Binding-site contacts:
Ligand atom N1 contacts residue TYR100 of chain 2.A at 3.9 Å.
Ligand atom O6 contacts residue ASP208 of chain 2.A at 2.7 Å (salt-bridge).
Ligand atom C7 contacts residue LEU99 of chain 2.A at 3.9 Å (hydrophobic).
Ligand atom C4 contacts residue ASN14 of chain 2.A at 3.8 Å.
Ligand atom C6 contacts residue TYR100 of chain 2.A at 3.8 Å (hydrophobic).
Ligand atom O6 contacts residue TYR100 of chain 2.A at 2.9 Å (h-bond).
Ligand atom O6 contacts residue ALA207 of chain 2.A at 3.0 Å.
Ligand atom C10 contacts residue LEU99 of chain 2.A at 3.6 Å (hydrophobic).
Ligand atom N1 contacts residue TYR12 of chain 2.A at 3.3 Å (h-bond).
Ligand atom C13 contacts residue LEU99 of chain 2.A at 3.8 Å (hydrophobic).
Ligand atom O4 contacts residue ASN14 of chain 2.A at 2.8 Å (h-bond).
Ligand atom O3 contacts residue GLY227 of chain 2.A at 3.7 Å.
Ligand atom O2 contacts residue GLY98 of chain 2.A at 3.5 Å.
Ligand atom O6 contacts residue GLY98 of chain 2.A at 3.4 Å (h-bond).
Ligand atom N1 contacts residue LEU99 of chain 2.A at 3.9 Å.
Ligand atom C6 contacts residue LEU99 of chain 2.A at 4.1 Å (hydrophobic).
Ligand atom C6 contacts residue ASP208 of chain 2.A at 3.2 Å.
Ligand atom O4 contacts residue ASP208 of chain 2.A at 2.4 Å (salt-bridge).
Ligand atom C6 contacts residue TYR12 of chain 2.A at 3.6 Å (hydrophobic).
Ligand atom O2 contacts residue LEU99 of chain 2.A at 3.6 Å.
Ligand atom O4 contacts residue TYR12 of chain 2.A at 3.6 Å.
Ligand atom O4 contacts residue ARG228 of chain 2.A at 3.1 Å.
Ligand atom C4 contacts residue ARG228 of chain 2.A at 3.8 Å.
Ligand atom C3 contacts residue ASN14 of chain 2.A at 4.0 Å.
Ligand atom O3 contacts residue ARG228 of chain 2.A at 2.9 Å (salt-bridge).
Ligand atom C8 contacts residue LEU99 of chain 2.A at 3.4 Å (hydrophobic).
Ligand atom C5 contacts residue ASP208 of chain 2.A at 3.7 Å.
Ligand atom C5 contacts residue LEU99 of chain 2.A at 4.0 Å (hydrophobic).
Ligand atom C1 contacts residue LEU99 of chain 2.A at 3.7 Å (hydrophobic).
Ligand atom C12 contacts residue LEU99 of chain 2.A at 3.5 Å (hydrophobic).
Ligand atom C6 contacts residue ALA207 of chain 2.A at 3.4 Å (hydrophobic).
Ligand atom O6 contacts residue LEU99 of chain 2.A at 3.3 Å (h-bond).
Ligand atom C14 contacts residue LEU99 of chain 2.A at 3.7 Å (hydrophobic).
Ligand atom C3 contacts residue ARG228 of chain 2.A at 3.9 Å.
Ligand atom C9 contacts residue LEU99 of chain 2.A at 3.3 Å (hydrophobic).
Ligand atom O3 contacts residue GLY226 of chain 2.A at 4.1 Å.
Ligand atom O5 contacts residue LEU99 of chain 2.A at 3.1 Å (h-bond).
Ligand atom C5 contacts residue TYR12 of chain 2.A at 3.9 Å (hydrophobic).
Ligand atom C11 contacts residue TYR12 of chain 2.A at 3.3 Å (hydrophobic).
Ligand atom C4 contacts residue ASP208 of chain 2.A at 3.1 Å.

Sequence of chain 2.A:
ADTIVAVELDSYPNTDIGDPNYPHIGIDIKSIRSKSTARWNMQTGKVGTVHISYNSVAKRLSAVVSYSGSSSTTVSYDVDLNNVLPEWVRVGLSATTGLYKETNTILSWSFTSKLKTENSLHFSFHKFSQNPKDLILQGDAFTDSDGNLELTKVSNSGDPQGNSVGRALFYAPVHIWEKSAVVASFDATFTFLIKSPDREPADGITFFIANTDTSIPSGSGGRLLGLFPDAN

A protein and the small-molecule ligand that binds it are described below.
Small molecule (SMILES): OC[C@H]1O[C@H](Oc2c[nH]c3ccc(Br)c(Cl)c23)[C@@H](O)[C@@H](O)[C@@H]1O